Sequence of chain 1.A:
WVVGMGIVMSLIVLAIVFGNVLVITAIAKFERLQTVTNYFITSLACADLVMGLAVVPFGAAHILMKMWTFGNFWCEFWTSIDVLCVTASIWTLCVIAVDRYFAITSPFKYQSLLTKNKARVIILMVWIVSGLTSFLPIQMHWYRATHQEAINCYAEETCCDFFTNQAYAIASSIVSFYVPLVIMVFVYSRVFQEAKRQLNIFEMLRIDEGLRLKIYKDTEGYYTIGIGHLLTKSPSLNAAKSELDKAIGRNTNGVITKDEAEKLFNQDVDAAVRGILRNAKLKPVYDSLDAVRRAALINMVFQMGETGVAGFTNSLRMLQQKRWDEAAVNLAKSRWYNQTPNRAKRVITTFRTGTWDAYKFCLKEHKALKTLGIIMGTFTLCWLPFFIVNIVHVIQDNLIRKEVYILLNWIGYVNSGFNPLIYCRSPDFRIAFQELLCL

Binding-site contacts:
Ligand atom S9 contacts residue VAL122 of chain 1.A at 3.5 Å (h-bond).
Ligand atom O15 contacts residue ASN448 of chain 1.A at 2.5 Å (h-bond).
Ligand atom C20 contacts residue THR118 of chain 1.A at 3.6 Å.
Ligand atom C18 contacts residue ASN448 of chain 1.A at 3.6 Å.
Ligand atom C3 contacts residue SER211 of chain 1.A at 3.4 Å.
Ligand atom N17 contacts residue ASN448 of chain 1.A at 2.9 Å (h-bond).
Ligand atom O1 contacts residue ASN429 of chain 1.A at 2.9 Å (h-bond).
Ligand atom O15 contacts residue TRP422 of chain 1.A at 3.1 Å.
Ligand atom C19 contacts residue ASN448 of chain 1.A at 3.9 Å.
Ligand atom C13 contacts residue VAL125 of chain 1.A at 3.7 Å (hydrophobic).
Ligand atom C16 contacts residue ASP121 of chain 1.A at 3.0 Å.
Ligand atom C2 contacts residue TYR207 of chain 1.A at 3.4 Å (hydrophobic).
Ligand atom C6 contacts residue ASN429 of chain 1.A at 3.1 Å.
Ligand atom N8 contacts residue VAL122 of chain 1.A at 3.8 Å.
Ligand atom C19 contacts residue TRP117 of chain 1.A at 3.9 Å (hydrophobic).
Ligand atom C20 contacts residue ASP121 of chain 1.A at 3.6 Å.
Ligand atom C21 contacts residue ASN448 of chain 1.A at 3.7 Å.
Ligand atom C13 contacts residue ASP121 of chain 1.A at 3.6 Å.
Ligand atom C11 contacts residue PHE426 of chain 1.A at 3.7 Å (hydrophobic).
Ligand atom S9 contacts residue SER215 of chain 1.A at 3.8 Å.
Ligand atom C5 contacts residue ASN429 of chain 1.A at 3.6 Å.
Ligand atom O15 contacts residue ASP121 of chain 1.A at 3.2 Å (salt-bridge).
Ligand atom C6 contacts residue TYR444 of chain 1.A at 3.9 Å (hydrophobic).
Ligand atom C5 contacts residue PHE426 of chain 1.A at 3.5 Å (hydrophobic).
Ligand atom N10 contacts residue VAL122 of chain 1.A at 3.6 Å.
Ligand atom N8 contacts residue SER215 of chain 1.A at 3.9 Å.
Ligand atom C21 contacts residue TYR444 of chain 1.A at 3.8 Å (hydrophobic).
Ligand atom C7 contacts residue PHE426 of chain 1.A at 3.6 Å (hydrophobic).
Ligand atom N8 contacts residue PHE426 of chain 1.A at 3.7 Å.
Ligand atom C14 contacts residue ASP121 of chain 1.A at 3.6 Å.
Ligand atom C14 contacts residue ASN448 of chain 1.A at 3.5 Å.
Ligand atom S9 contacts residue PHE426 of chain 1.A at 3.9 Å.
Ligand atom N17 contacts residue TYR452 of chain 1.A at 3.4 Å (h-bond).
Ligand atom N10 contacts residue VAL125 of chain 1.A at 3.3 Å.
Ligand atom N17 contacts residue ASP121 of chain 1.A at 2.7 Å (salt-bridge).
Ligand atom C21 contacts residue PHE201 of chain 1.A at 3.8 Å (hydrophobic).
Ligand atom C19 contacts residue ASP121 of chain 1.A at 3.7 Å.
Ligand atom S9 contacts residue THR126 of chain 1.A at 3.2 Å (h-bond).
Ligand atom N10 contacts residue PHE426 of chain 1.A at 3.8 Å.
Ligand atom C18 contacts residue ASP121 of chain 1.A at 3.5 Å.

The protein below binds the small molecule below.
Small molecule (SMILES): CC(C)(C)NC[C@H](O)COc1nsnc1N1CCOCC1